The protein below binds the small molecule below.
Small molecule (SMILES): Cc1onc(-c2cccnc2Cl)c1C(=O)N1CCN(c2ccc([N+](=O)[O-])cc2Cl)CC1

Sequence of chain 2.A:
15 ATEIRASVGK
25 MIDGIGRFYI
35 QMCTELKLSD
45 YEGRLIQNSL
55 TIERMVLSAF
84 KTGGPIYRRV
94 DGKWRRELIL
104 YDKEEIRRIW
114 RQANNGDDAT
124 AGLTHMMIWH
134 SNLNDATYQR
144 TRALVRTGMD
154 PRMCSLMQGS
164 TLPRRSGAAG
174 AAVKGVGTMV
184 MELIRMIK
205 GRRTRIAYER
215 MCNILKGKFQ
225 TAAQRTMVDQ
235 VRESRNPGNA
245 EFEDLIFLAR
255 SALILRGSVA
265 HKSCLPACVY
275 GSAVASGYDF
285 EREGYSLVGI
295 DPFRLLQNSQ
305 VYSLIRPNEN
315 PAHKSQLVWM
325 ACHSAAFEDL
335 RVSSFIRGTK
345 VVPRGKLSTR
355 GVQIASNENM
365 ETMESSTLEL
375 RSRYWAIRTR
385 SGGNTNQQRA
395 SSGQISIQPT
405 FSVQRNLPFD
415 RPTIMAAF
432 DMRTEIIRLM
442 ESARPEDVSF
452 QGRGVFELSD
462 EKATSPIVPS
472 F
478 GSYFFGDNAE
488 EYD

Binding-site contacts:
Ligand atom C17 contacts residue ASN302 of chain 2.A at 3.5 Å.
Ligand atom O28 contacts residue ASP295 of chain 2.A at 3.0 Å (salt-bridge).
Ligand atom N25 contacts residue LEU299 of chain 2.A at 3.8 Å.
Ligand atom C1 contacts residue TYR282 of chain 2.A at 3.5 Å (hydrophobic).
Ligand atom C11 contacts residue ASN302 of chain 2.A at 4.0 Å.
Ligand atom C4 contacts residue ARG298 of chain 2.A at 2.6 Å.
Ligand atom C6 contacts residue GLU287 of chain 2.A at 4.0 Å.
Ligand atom CL30 contacts residue TYR282 of chain 2.A at 3.8 Å.
Ligand atom O26 contacts residue ARG298 of chain 2.A at 3.5 Å.
Ligand atom N25 contacts residue TYR282 of chain 2.A at 3.6 Å (h-bond).
Ligand atom C10 contacts residue ASP295 of chain 2.A at 4.2 Å.
Ligand atom C5 contacts residue TYR282 of chain 2.A at 3.6 Å (hydrophobic).
Ligand atom O26 contacts residue ASP295 of chain 2.A at 3.1 Å.
Ligand atom C11 contacts residue TYR282 of chain 2.A at 3.4 Å (hydrophobic).
Ligand atom C3 contacts residue TYR282 of chain 2.A at 3.7 Å (hydrophobic).
Ligand atom O28 contacts residue LEU299 of chain 2.A at 3.2 Å.
Ligand atom C5 contacts residue ARG298 of chain 2.A at 4.3 Å.
Ligand atom N24 contacts residue ASN302 of chain 2.A at 4.3 Å.
Ligand atom O28 contacts residue TYR282 of chain 2.A at 4.1 Å.
Ligand atom C9 contacts residue ASN302 of chain 2.A at 3.7 Å.
Ligand atom N25 contacts residue ASP295 of chain 2.A at 3.2 Å (salt-bridge).
Ligand atom C10 contacts residue ARG298 of chain 2.A at 3.6 Å.
Ligand atom C9 contacts residue TYR282 of chain 2.A at 3.5 Å (hydrophobic).
Ligand atom C3 contacts residue ASN302 of chain 2.A at 4.2 Å.
Ligand atom C5 contacts residue LEU299 of chain 2.A at 3.7 Å (hydrophobic).
Ligand atom C16 contacts residue TYR282 of chain 2.A at 3.5 Å (hydrophobic).
Ligand atom C17 contacts residue ARG298 of chain 2.A at 3.6 Å.
Ligand atom CL30 contacts residue ASN302 of chain 2.A at 3.8 Å.
Ligand atom O26 contacts residue TYR282 of chain 2.A at 3.8 Å.
Ligand atom N25 contacts residue ARG298 of chain 2.A at 3.7 Å.
Ligand atom C4 contacts residue TYR282 of chain 2.A at 3.5 Å (hydrophobic).
Ligand atom N23 contacts residue ASN302 of chain 2.A at 3.6 Å.
Ligand atom C6 contacts residue TYR282 of chain 2.A at 3.7 Å (hydrophobic).
Ligand atom N23 contacts residue TYR282 of chain 2.A at 4.1 Å.
Ligand atom CL30 contacts residue LEU299 of chain 2.A at 3.8 Å.
Ligand atom O28 contacts residue TYR289 of chain 2.A at 3.5 Å.
Ligand atom C10 contacts residue TYR282 of chain 2.A at 3.4 Å (hydrophobic).
Ligand atom C10 contacts residue LEU299 of chain 2.A at 4.0 Å (hydrophobic).
Ligand atom C3 contacts residue ARG298 of chain 2.A at 3.2 Å.
Ligand atom C19 contacts residue ASN302 of chain 2.A at 3.2 Å.